Binding-site contacts:
Ligand atom C4 contacts residue ASN414 of chain 1.C at 4.4 Å.
Ligand atom C3 contacts residue ASN414 of chain 1.C at 3.9 Å.
Ligand atom C5 contacts residue ASN414 of chain 1.C at 3.8 Å.
Ligand atom C8 contacts residue NAG1 of chain 1.U at 3.6 Å.
Ligand atom N2 contacts residue ASN414 of chain 1.C at 3.0 Å (h-bond).
Ligand atom C2 contacts residue ASN414 of chain 1.C at 2.5 Å.
Ligand atom O7 contacts residue ASN414 of chain 1.C at 3.6 Å (h-bond).
Ligand atom C7 contacts residue ASN230 of chain 1.C at 4.4 Å.
Ligand atom C8 contacts residue ASN414 of chain 1.C at 3.9 Å.
Ligand atom O5 contacts residue ASN414 of chain 1.C at 2.5 Å (h-bond).
Ligand atom C7 contacts residue ASN414 of chain 1.C at 3.4 Å.
Ligand atom C1 contacts residue ASN414 of chain 1.C at 1.5 Å.
Ligand atom O5 contacts residue PRO259 of chain 1.C at 4.0 Å.
Ligand atom C8 contacts residue ASN230 of chain 1.C at 3.4 Å.

Sequence of chain 1.C:
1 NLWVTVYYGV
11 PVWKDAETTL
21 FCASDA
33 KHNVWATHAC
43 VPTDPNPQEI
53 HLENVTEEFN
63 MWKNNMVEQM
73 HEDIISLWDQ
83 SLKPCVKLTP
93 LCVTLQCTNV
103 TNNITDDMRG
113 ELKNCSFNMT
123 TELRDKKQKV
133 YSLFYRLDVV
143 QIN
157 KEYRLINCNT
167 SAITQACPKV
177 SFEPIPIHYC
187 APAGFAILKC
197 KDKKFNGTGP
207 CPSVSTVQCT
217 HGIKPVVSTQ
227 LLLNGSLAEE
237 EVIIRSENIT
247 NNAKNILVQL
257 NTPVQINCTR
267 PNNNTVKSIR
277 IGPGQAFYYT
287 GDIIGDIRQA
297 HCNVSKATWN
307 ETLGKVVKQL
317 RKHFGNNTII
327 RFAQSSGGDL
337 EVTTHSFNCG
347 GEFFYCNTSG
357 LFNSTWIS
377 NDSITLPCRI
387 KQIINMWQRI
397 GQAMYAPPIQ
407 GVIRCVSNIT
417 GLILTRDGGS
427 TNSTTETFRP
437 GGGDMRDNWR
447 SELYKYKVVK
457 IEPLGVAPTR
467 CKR

The protein below binds the small molecule below.
Small molecule (SMILES): CC(=O)N[C@@H]1[C@@H](O)[C@H](O)[C@@H](CO)O[C@H]1O